Sequence of chain 1.A:
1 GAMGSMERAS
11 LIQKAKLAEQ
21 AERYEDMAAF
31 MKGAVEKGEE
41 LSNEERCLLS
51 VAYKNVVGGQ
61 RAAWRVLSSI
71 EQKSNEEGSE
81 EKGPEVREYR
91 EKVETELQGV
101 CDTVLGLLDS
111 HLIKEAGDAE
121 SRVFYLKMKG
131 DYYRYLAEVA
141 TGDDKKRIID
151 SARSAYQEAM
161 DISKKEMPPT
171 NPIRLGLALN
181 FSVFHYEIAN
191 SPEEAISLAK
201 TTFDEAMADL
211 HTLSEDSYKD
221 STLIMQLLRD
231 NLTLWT

A small-molecule ligand and the protein it binds are described below.
Small molecule (SMILES): CC(C)[C@H](NC(=O)[C@@H](NC(=O)[C@H](C)NC(=O)[C@@H]1CCCN1C(=O)[C@H](Cc1ccccc1)NC(=O)CN)[C@@H](C)OP(=O)(O)O)C(=O)O

Binding-site contacts:
Ligand atom OXT contacts residue GEH1 of chain 1.G at 3.8 Å.
Ligand atom O1P contacts residue LYS54 of chain 1.A at 3.6 Å (salt-bridge).
Ligand atom CA contacts residue ASN231 of chain 1.A at 3.8 Å.
Ligand atom P contacts residue ARG134 of chain 1.A at 3.8 Å.
Ligand atom CE2 contacts residue ARG65 of chain 1.A at 3.1 Å.
Ligand atom CG1 contacts residue LEU227 of chain 1.A at 3.5 Å (hydrophobic).
Ligand atom CG2 contacts residue ARG134 of chain 1.A at 3.8 Å.
Ligand atom O2P contacts residue ARG134 of chain 1.A at 2.8 Å (salt-bridge).
Ligand atom CG1 contacts residue GEH1 of chain 1.G at 3.9 Å.
Ligand atom CB contacts residue ASN231 of chain 1.A at 3.5 Å.
Ligand atom CG2 contacts residue GLY176 of chain 1.A at 3.5 Å.
Ligand atom CD2 contacts residue ARG65 of chain 1.A at 2.9 Å.
Ligand atom CB contacts residue TRP235 of chain 1.A at 3.9 Å (hydrophobic).
Ligand atom CA contacts residue LEU179 of chain 1.A at 3.7 Å (hydrophobic).
Ligand atom CG1 contacts residue LEU179 of chain 1.A at 3.9 Å (hydrophobic).
Ligand atom O3P contacts residue ARG134 of chain 1.A at 2.8 Å (salt-bridge).
Ligand atom CB contacts residue ASN180 of chain 1.A at 3.2 Å.
Ligand atom CA contacts residue ASN180 of chain 1.A at 3.2 Å.
Ligand atom P contacts residue ARG61 of chain 1.A at 3.6 Å.
Ligand atom O contacts residue LEU179 of chain 1.A at 3.4 Å.
Ligand atom CA contacts residue ASN231 of chain 1.A at 3.5 Å.
Ligand atom O contacts residue LYS54 of chain 1.A at 3.5 Å (salt-bridge).
Ligand atom O contacts residue VAL183 of chain 1.A at 3.5 Å.
Ligand atom P contacts residue TYR135 of chain 1.A at 3.8 Å.
Ligand atom O contacts residue LYS127 of chain 1.A at 2.8 Å (salt-bridge).
Ligand atom CG contacts residue VAL183 of chain 1.A at 3.8 Å (hydrophobic).
Ligand atom C contacts residue ASN231 of chain 1.A at 3.7 Å.
Ligand atom CG2 contacts residue ASN180 of chain 1.A at 3.6 Å.
Ligand atom O2P contacts residue ARG61 of chain 1.A at 2.9 Å (salt-bridge).
Ligand atom O3P contacts residue TYR135 of chain 1.A at 2.6 Å (h-bond).
Ligand atom N contacts residue ASN231 of chain 1.A at 2.9 Å (h-bond).
Ligand atom O contacts residue ASN180 of chain 1.A at 2.8 Å (h-bond).
Ligand atom N contacts residue ASN180 of chain 1.A at 3.0 Å (h-bond).
Ligand atom CB contacts residue ASN231 of chain 1.A at 3.7 Å.
Ligand atom O1P contacts residue ARG61 of chain 1.A at 2.9 Å (salt-bridge).
Ligand atom C contacts residue LYS127 of chain 1.A at 3.7 Å.
Ligand atom C contacts residue ASN180 of chain 1.A at 3.5 Å.
Ligand atom CG2 contacts residue VAL183 of chain 1.A at 3.7 Å (hydrophobic).
Ligand atom O contacts residue ASN231 of chain 1.A at 3.0 Å (h-bond).
Ligand atom CB contacts residue GEH1 of chain 1.G at 3.9 Å.